This protein binds this small molecule.
Small molecule (SMILES): CC(=O)N[C@@H]1[C@@H](O)[C@H](O)[C@@H](CO)O[C@H]1O

Binding-site contacts:
Ligand atom N2 contacts residue ASN122 of chain 1.A at 2.9 Å (h-bond).
Ligand atom C2 contacts residue ASN122 of chain 1.A at 2.4 Å.
Ligand atom O5 contacts residue ASN122 of chain 1.A at 2.4 Å (h-bond).
Ligand atom N2 contacts residue THR124 of chain 1.A at 4.1 Å.
Ligand atom C4 contacts residue ASN122 of chain 1.A at 4.2 Å.
Ligand atom O7 contacts residue ASN122 of chain 1.A at 2.9 Å (h-bond).
Ligand atom C1 contacts residue ASN122 of chain 1.A at 1.4 Å.
Ligand atom C7 contacts residue ASN122 of chain 1.A at 3.1 Å.
Ligand atom C3 contacts residue ASN122 of chain 1.A at 3.8 Å.
Ligand atom C8 contacts residue ASN122 of chain 1.A at 3.5 Å.
Ligand atom C8 contacts residue THR124 of chain 1.A at 3.8 Å.
Ligand atom C5 contacts residue ASN122 of chain 1.A at 3.7 Å.
Ligand atom C7 contacts residue THR124 of chain 1.A at 4.4 Å.

Sequence of chain 1.A:
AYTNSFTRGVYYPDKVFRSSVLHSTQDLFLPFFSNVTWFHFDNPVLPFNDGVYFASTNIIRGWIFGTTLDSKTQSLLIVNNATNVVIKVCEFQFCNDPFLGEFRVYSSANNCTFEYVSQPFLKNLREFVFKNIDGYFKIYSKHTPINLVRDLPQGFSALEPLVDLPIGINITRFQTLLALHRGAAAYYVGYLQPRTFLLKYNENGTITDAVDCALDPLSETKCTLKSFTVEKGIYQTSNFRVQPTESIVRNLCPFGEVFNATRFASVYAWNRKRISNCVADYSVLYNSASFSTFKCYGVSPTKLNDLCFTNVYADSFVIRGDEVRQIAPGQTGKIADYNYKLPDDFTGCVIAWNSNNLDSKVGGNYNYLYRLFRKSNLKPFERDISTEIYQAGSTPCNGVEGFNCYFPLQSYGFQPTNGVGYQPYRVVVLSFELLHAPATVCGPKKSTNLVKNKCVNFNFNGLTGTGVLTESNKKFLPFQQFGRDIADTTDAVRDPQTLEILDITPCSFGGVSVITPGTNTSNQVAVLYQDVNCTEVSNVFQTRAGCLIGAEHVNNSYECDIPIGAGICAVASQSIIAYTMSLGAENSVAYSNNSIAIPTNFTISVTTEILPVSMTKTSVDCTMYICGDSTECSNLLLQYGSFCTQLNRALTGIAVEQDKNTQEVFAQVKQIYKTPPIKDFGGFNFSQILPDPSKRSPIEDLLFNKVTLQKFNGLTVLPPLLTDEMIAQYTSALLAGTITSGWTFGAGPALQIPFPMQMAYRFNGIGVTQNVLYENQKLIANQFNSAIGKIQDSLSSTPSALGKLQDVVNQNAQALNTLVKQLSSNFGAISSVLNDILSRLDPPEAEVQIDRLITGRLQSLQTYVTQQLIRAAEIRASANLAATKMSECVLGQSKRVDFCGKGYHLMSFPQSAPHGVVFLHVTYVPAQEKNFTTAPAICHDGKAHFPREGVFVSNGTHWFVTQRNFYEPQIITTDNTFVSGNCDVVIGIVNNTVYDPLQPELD